Binding-site contacts:
Ligand atom C3 contacts residue ASN35 of chain 1.A at 3.8 Å.
Ligand atom N2 contacts residue GLN322 of chain 1.A at 4.4 Å.
Ligand atom C6 contacts residue THR37 of chain 1.A at 3.9 Å.
Ligand atom C7 contacts residue GLN322 of chain 1.A at 4.4 Å.
Ligand atom C1 contacts residue THR37 of chain 1.A at 4.3 Å.
Ligand atom O6 contacts residue ASN40 of chain 1.A at 4.4 Å.
Ligand atom C8 contacts residue GLN322 of chain 1.A at 3.3 Å.
Ligand atom C5 contacts residue ASN35 of chain 1.A at 3.7 Å.
Ligand atom O7 contacts residue ASN35 of chain 1.A at 4.1 Å.
Ligand atom O5 contacts residue ASN35 of chain 1.A at 2.4 Å (h-bond).
Ligand atom C4 contacts residue ASN35 of chain 1.A at 4.2 Å.
Ligand atom O6 contacts residue GLU39 of chain 1.A at 3.2 Å (salt-bridge).
Ligand atom O5 contacts residue THR37 of chain 1.A at 3.6 Å.
Ligand atom N2 contacts residue ASN35 of chain 1.A at 2.9 Å (h-bond).
Ligand atom C7 contacts residue ASN35 of chain 1.A at 3.7 Å.
Ligand atom C2 contacts residue ASN35 of chain 1.A at 2.4 Å.
Ligand atom C5 contacts residue THR37 of chain 1.A at 4.0 Å.
Ligand atom O5 contacts residue ASN40 of chain 1.A at 4.3 Å.
Ligand atom C1 contacts residue ASN35 of chain 1.A at 1.4 Å.
Ligand atom C6 contacts residue GLU39 of chain 1.A at 4.4 Å.
Ligand atom O6 contacts residue THR37 of chain 1.A at 3.6 Å.

Sequence of chain 1.A:
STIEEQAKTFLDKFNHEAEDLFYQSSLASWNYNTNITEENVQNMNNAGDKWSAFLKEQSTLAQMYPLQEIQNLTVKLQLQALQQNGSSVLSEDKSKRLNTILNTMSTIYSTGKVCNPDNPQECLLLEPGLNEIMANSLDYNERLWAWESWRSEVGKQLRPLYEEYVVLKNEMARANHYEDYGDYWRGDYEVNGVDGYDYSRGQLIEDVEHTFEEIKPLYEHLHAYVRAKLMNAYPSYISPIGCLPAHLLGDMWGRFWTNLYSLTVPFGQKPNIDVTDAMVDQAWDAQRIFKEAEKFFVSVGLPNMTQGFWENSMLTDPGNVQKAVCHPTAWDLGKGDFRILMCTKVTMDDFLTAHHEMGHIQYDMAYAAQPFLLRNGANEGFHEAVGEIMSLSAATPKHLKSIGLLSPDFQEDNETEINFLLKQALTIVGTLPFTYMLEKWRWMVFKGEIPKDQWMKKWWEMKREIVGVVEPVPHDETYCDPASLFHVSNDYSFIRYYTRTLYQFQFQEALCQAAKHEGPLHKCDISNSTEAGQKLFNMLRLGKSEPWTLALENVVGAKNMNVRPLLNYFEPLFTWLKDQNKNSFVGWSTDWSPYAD

This protein binds this small molecule.
Small molecule (SMILES): CC(=O)N[C@@H]1[C@@H](O)[C@H](O)[C@@H](CO)O[C@H]1O